Sequence of chain 1.A:
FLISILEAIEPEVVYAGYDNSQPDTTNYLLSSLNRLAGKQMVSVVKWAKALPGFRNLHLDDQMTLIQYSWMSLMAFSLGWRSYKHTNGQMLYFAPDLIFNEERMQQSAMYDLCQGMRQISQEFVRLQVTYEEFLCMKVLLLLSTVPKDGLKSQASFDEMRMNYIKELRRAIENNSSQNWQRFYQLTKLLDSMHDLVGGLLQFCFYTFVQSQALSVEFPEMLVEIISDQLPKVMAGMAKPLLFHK

Binding-site contacts:
Ligand atom C11 contacts residue LEU35 of chain 1.A at 3.8 Å (hydrophobic).
Ligand atom O20 contacts residue CYS208 of chain 1.A at 3.1 Å.
Ligand atom C1 contacts residue LEU35 of chain 1.A at 3.9 Å (hydrophobic).
Ligand atom C16 contacts residue LEU204 of chain 1.A at 4.0 Å (hydrophobic).
Ligand atom C2 contacts residue LEU38 of chain 1.A at 4.0 Å (hydrophobic).
Ligand atom C12 contacts residue LEU35 of chain 1.A at 3.6 Å (hydrophobic).
Ligand atom C4 contacts residue MET76 of chain 1.A at 3.8 Å (hydrophobic).
Ligand atom C18 contacts residue ASN36 of chain 1.A at 3.9 Å.
Ligand atom O3 contacts residue GLN42 of chain 1.A at 3.1 Å (h-bond).
Ligand atom C8 contacts residue MET73 of chain 1.A at 3.9 Å (hydrophobic).
Ligand atom O21 contacts residue THR211 of chain 1.A at 3.0 Å (h-bond).
Ligand atom C18 contacts residue MET73 of chain 1.A at 3.7 Å (hydrophobic).
Ligand atom C15 contacts residue MET111 of chain 1.A at 3.9 Å (hydrophobic).
Ligand atom O21 contacts residue LEU32 of chain 1.A at 4.0 Å.
Ligand atom O3 contacts residue ARG83 of chain 1.A at 3.0 Å (salt-bridge).
Ligand atom C21 contacts residue ASN36 of chain 1.A at 3.3 Å.
Ligand atom C3 contacts residue PHE95 of chain 1.A at 3.8 Å (hydrophobic).
Ligand atom C17 contacts residue MET111 of chain 1.A at 4.0 Å (hydrophobic).
Ligand atom O21 contacts residue VAL220 of chain 1.A at 3.6 Å.
Ligand atom O20 contacts residue THR211 of chain 1.A at 3.2 Å (h-bond).
Ligand atom O3 contacts residue MET76 of chain 1.A at 3.8 Å.
Ligand atom C19 contacts residue MET76 of chain 1.A at 3.7 Å (hydrophobic).
Ligand atom C18 contacts residue CYS208 of chain 1.A at 4.0 Å (hydrophobic).
Ligand atom C6 contacts residue MET73 of chain 1.A at 4.0 Å (hydrophobic).
Ligand atom C16 contacts residue PHE207 of chain 1.A at 3.8 Å (hydrophobic).
Ligand atom O21 contacts residue ASN36 of chain 1.A at 3.0 Å (h-bond).
Ligand atom C12 contacts residue ASN36 of chain 1.A at 3.4 Å.
Ligand atom O3 contacts residue PHE95 of chain 1.A at 3.9 Å.
Ligand atom C2 contacts residue GLN42 of chain 1.A at 3.6 Å.
Ligand atom C6 contacts residue MET118 of chain 1.A at 3.8 Å (hydrophobic).
Ligand atom C7 contacts residue MET73 of chain 1.A at 4.0 Å (hydrophobic).
Ligand atom C21 contacts residue LEU32 of chain 1.A at 3.8 Å (hydrophobic).
Ligand atom C16 contacts residue MET111 of chain 1.A at 3.8 Å (hydrophobic).
Ligand atom C19 contacts residue ALA39 of chain 1.A at 3.7 Å (hydrophobic).
Ligand atom O20 contacts residue PHE207 of chain 1.A at 3.7 Å.
Ligand atom O21 contacts residue PHE222 of chain 1.A at 3.5 Å.
Ligand atom C3 contacts residue GLN42 of chain 1.A at 3.8 Å.
Ligand atom C4 contacts residue PHE95 of chain 1.A at 4.0 Å (hydrophobic).
Ligand atom O3 contacts residue LEU80 of chain 1.A at 3.9 Å.
Ligand atom C7 contacts residue MET118 of chain 1.A at 3.7 Å (hydrophobic).

This protein binds this small molecule.
Small molecule (SMILES): C[C@]12CC[C@H]3[C@@H](CCC4=CC(=O)CC[C@@]43C)[C@@H]1CC[C@@H]2C(=O)CO